A small-molecule ligand and the protein it binds are described below.
Small molecule (SMILES): O=C(O)c1sccc1S(=O)(=O)NC1CC1

Sequence of chain 1.A:
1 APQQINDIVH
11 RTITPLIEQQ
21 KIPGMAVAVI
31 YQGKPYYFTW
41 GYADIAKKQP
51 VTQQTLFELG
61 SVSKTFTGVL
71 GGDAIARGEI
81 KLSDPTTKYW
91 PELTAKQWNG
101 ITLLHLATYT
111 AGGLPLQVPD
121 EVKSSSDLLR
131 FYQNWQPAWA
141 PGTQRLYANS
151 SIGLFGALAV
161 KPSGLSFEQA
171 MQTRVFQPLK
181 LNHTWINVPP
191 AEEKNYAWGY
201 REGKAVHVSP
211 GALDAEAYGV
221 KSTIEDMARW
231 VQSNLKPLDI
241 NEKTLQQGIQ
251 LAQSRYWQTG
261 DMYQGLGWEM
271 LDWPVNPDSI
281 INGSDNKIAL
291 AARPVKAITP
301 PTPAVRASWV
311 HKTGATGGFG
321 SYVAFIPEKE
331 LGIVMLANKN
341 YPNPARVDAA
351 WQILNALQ

Binding-site contacts:
Ligand atom C05 contacts residue SER61 of chain 1.A at 3.8 Å.
Ligand atom C13 contacts residue ALA315 of chain 1.A at 3.4 Å (hydrophobic).
Ligand atom O15 contacts residue GLY314 of chain 1.A at 3.7 Å.
Ligand atom C02 contacts residue LEU116 of chain 1.A at 3.8 Å (hydrophobic).
Ligand atom O15 contacts residue ALA315 of chain 1.A at 3.3 Å (h-bond).
Ligand atom S06 contacts residue NZ91 of chain 1.G at 3.9 Å.
Ligand atom C11 contacts residue NZ91 of chain 1.G at 3.8 Å.
Ligand atom C12 contacts residue ALA315 of chain 1.A at 3.6 Å (hydrophobic).
Ligand atom C10 contacts residue ALA315 of chain 1.A at 3.6 Å (hydrophobic).
Ligand atom O07 contacts residue NZ91 of chain 1.G at 3.3 Å.
Ligand atom S03 contacts residue ASN286 of chain 1.A at 4.0 Å.
Ligand atom O08 contacts residue ASN149 of chain 1.A at 3.6 Å (h-bond).
Ligand atom S03 contacts residue LEU290 of chain 1.A at 4.0 Å.
Ligand atom C13 contacts residue SER61 of chain 1.A at 3.2 Å.
Ligand atom O08 contacts residue LYS64 of chain 1.A at 4.0 Å.
Ligand atom C01 contacts residue LEU116 of chain 1.A at 3.8 Å (hydrophobic).
Ligand atom O14 contacts residue SER61 of chain 1.A at 2.6 Å (h-bond).
Ligand atom C12 contacts residue THR316 of chain 1.A at 4.0 Å.
Ligand atom C11 contacts residue THR316 of chain 1.A at 3.6 Å.
Ligand atom O08 contacts residue ALA315 of chain 1.A at 4.0 Å.
Ligand atom O07 contacts residue GLN117 of chain 1.A at 2.9 Å (h-bond).
Ligand atom O07 contacts residue ASN149 of chain 1.A at 3.2 Å (h-bond).
Ligand atom S03 contacts residue TYR147 of chain 1.A at 4.0 Å.
Ligand atom C02 contacts residue TYR147 of chain 1.A at 4.0 Å (hydrophobic).
Ligand atom C01 contacts residue GLN117 of chain 1.A at 4.1 Å.
Ligand atom S06 contacts residue ASN149 of chain 1.A at 3.8 Å.
Ligand atom C11 contacts residue GLY317 of chain 1.A at 3.8 Å.
Ligand atom N09 contacts residue ALA315 of chain 1.A at 2.9 Å (h-bond).
Ligand atom O14 contacts residue GLY314 of chain 1.A at 3.7 Å.
Ligand atom C10 contacts residue NZ91 of chain 1.G at 3.9 Å.
Ligand atom C04 contacts residue SER61 of chain 1.A at 3.5 Å.
Ligand atom O08 contacts residue SER61 of chain 1.A at 2.9 Å (h-bond).
Ligand atom O14 contacts residue ALA315 of chain 1.A at 2.8 Å (h-bond).
Ligand atom S06 contacts residue SER61 of chain 1.A at 3.8 Å.
Ligand atom C02 contacts residue LEU290 of chain 1.A at 3.6 Å (hydrophobic).
Ligand atom C12 contacts residue ASN340 of chain 1.A at 3.9 Å.
Ligand atom O15 contacts residue SER61 of chain 1.A at 4.0 Å.
Ligand atom O08 contacts residue TYR218 of chain 1.A at 3.8 Å.
Ligand atom N09 contacts residue NZ91 of chain 1.G at 3.5 Å.
Ligand atom C11 contacts residue ALA315 of chain 1.A at 3.9 Å (hydrophobic).